Binding-site contacts:
Ligand atom C4 contacts residue ASN267 of chain 1.E at 4.2 Å.
Ligand atom N2 contacts residue ASN267 of chain 1.E at 2.9 Å (h-bond).
Ligand atom O7 contacts residue ASN267 of chain 1.E at 4.3 Å.
Ligand atom C7 contacts residue ASN265 of chain 1.E at 4.4 Å.
Ligand atom O6 contacts residue ASN267 of chain 1.E at 4.3 Å.
Ligand atom C2 contacts residue GLU266 of chain 1.E at 3.7 Å.
Ligand atom C3 contacts residue ASN267 of chain 1.E at 3.8 Å.
Ligand atom C8 contacts residue GLU266 of chain 1.E at 3.3 Å.
Ligand atom C3 contacts residue GLU266 of chain 1.E at 4.3 Å.
Ligand atom C2 contacts residue ASN267 of chain 1.E at 2.5 Å.
Ligand atom C1 contacts residue ASN267 of chain 1.E at 1.4 Å.
Ligand atom C8 contacts residue ASN265 of chain 1.E at 4.0 Å.
Ligand atom O5 contacts residue ASN267 of chain 1.E at 2.4 Å (h-bond).
Ligand atom C7 contacts residue GLU266 of chain 1.E at 3.5 Å.
Ligand atom C5 contacts residue ASN267 of chain 1.E at 3.7 Å.
Ligand atom C7 contacts residue ASN267 of chain 1.E at 3.8 Å.
Ligand atom C1 contacts residue GLU266 of chain 1.E at 3.8 Å.
Ligand atom N2 contacts residue GLU266 of chain 1.E at 2.7 Å (salt-bridge).

Sequence of chain 1.E:
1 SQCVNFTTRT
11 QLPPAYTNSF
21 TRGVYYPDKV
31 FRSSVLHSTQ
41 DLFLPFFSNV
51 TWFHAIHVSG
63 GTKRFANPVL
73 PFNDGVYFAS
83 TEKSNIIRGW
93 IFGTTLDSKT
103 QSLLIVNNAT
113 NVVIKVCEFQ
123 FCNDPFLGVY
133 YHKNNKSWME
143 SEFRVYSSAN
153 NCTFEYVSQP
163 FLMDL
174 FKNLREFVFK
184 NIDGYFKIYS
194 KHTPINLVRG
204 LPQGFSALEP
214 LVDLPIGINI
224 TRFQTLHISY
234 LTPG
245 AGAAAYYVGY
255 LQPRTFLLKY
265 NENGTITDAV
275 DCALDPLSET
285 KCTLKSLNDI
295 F

A small-molecule ligand and the protein it binds are described below.
Small molecule (SMILES): CC(=O)N[C@@H]1[C@@H](O)[C@H](O)[C@@H](CO)O[C@H]1O